Sequence of chain 1.H:
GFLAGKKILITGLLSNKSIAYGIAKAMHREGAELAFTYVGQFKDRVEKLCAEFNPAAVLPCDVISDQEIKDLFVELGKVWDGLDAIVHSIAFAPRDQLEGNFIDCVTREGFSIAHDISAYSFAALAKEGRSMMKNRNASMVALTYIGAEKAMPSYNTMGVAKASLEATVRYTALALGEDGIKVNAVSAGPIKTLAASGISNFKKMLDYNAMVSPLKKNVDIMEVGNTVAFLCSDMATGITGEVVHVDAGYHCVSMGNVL

This protein binds this small molecule.
Small molecule (SMILES): COc1ccc(Cn2cnc3cc4c(cc32)CCCC4)cc1C

Binding-site contacts:
Ligand atom C8 contacts residue TYR176 of chain 1.H at 3.5 Å (hydrophobic).
Ligand atom C6 contacts residue TYR176 of chain 1.H at 3.7 Å (hydrophobic).
Ligand atom O21 contacts residue PRO174 of chain 1.H at 3.5 Å (h-bond).
Ligand atom C8 contacts residue NAD1 of chain 1.NA at 3.6 Å.
Ligand atom C15 contacts residue MET226 of chain 1.H at 4.0 Å (hydrophobic).
Ligand atom C17 contacts residue ALA216 of chain 1.H at 3.4 Å (hydrophobic).
Ligand atom C16 contacts residue TYR166 of chain 1.H at 3.8 Å (hydrophobic).
Ligand atom C19 contacts residue PHE113 of chain 1.H at 3.9 Å (hydrophobic).
Ligand atom C11 contacts residue PHE223 of chain 1.H at 3.7 Å (hydrophobic).
Ligand atom C14 contacts residue TYR176 of chain 1.H at 3.6 Å (hydrophobic).
Ligand atom C23 contacts residue SER175 of chain 1.H at 3.9 Å.
Ligand atom C3 contacts residue NAD1 of chain 1.NA at 3.5 Å.
Ligand atom C22 contacts residue MET226 of chain 1.H at 3.5 Å (hydrophobic).
Ligand atom C19 contacts residue ALA114 of chain 1.H at 3.5 Å (hydrophobic).
Ligand atom O21 contacts residue TYR176 of chain 1.H at 3.7 Å.
Ligand atom C12 contacts residue TYR176 of chain 1.H at 3.9 Å (hydrophobic).
Ligand atom N7 contacts residue NAD1 of chain 1.NA at 2.8 Å (h-bond).
Ligand atom C22 contacts residue TYR176 of chain 1.H at 3.9 Å (hydrophobic).
Ligand atom O21 contacts residue MET226 of chain 1.H at 3.3 Å (h-bond).
Ligand atom C10 contacts residue PHE223 of chain 1.H at 3.7 Å (hydrophobic).
Ligand atom C2 contacts residue ALA216 of chain 1.H at 3.8 Å (hydrophobic).
Ligand atom C20 contacts residue ALA112 of chain 1.H at 3.9 Å (hydrophobic).
Ligand atom C4 contacts residue ALA216 of chain 1.H at 3.5 Å (hydrophobic).
Ligand atom C22 contacts residue MET173 of chain 1.H at 3.9 Å (hydrophobic).
Ligand atom C23 contacts residue ILE220 of chain 1.H at 3.9 Å (hydrophobic).
Ligand atom C10 contacts residue NAD1 of chain 1.NA at 3.5 Å.
Ligand atom C3 contacts residue ALA112 of chain 1.H at 3.9 Å (hydrophobic).
Ligand atom C5 contacts residue TYR176 of chain 1.H at 3.8 Å (hydrophobic).
Ligand atom C15 contacts residue TYR166 of chain 1.H at 3.4 Å (hydrophobic).
Ligand atom C20 contacts residue PHE113 of chain 1.H at 3.8 Å (hydrophobic).
Ligand atom C22 contacts residue MET276 of chain 1.F at 3.9 Å (hydrophobic).
Ligand atom C15 contacts residue TYR176 of chain 1.H at 3.9 Å (hydrophobic).
Ligand atom C13 contacts residue TYR176 of chain 1.H at 3.6 Å (hydrophobic).
Ligand atom N7 contacts residue TYR176 of chain 1.H at 2.9 Å (h-bond).
Ligand atom C14 contacts residue MET226 of chain 1.H at 3.6 Å (hydrophobic).
Ligand atom C20 contacts residue ALA114 of chain 1.H at 3.9 Å (hydrophobic).
Ligand atom N9 contacts residue TYR176 of chain 1.H at 3.7 Å.
Ligand atom C22 contacts residue TYR166 of chain 1.H at 3.9 Å (hydrophobic).
Ligand atom C22 contacts residue PRO174 of chain 1.H at 3.4 Å (hydrophobic).
Ligand atom C6 contacts residue NAD1 of chain 1.NA at 3.4 Å.

Sequence of chain 1.F:
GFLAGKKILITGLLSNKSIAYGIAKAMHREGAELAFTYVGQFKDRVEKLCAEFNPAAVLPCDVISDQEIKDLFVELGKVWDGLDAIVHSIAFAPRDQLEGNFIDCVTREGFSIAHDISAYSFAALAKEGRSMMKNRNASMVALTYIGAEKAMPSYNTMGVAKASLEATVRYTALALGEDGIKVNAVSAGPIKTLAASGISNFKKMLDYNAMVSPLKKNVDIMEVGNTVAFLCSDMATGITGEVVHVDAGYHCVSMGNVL